Sequence of chain 1.D:
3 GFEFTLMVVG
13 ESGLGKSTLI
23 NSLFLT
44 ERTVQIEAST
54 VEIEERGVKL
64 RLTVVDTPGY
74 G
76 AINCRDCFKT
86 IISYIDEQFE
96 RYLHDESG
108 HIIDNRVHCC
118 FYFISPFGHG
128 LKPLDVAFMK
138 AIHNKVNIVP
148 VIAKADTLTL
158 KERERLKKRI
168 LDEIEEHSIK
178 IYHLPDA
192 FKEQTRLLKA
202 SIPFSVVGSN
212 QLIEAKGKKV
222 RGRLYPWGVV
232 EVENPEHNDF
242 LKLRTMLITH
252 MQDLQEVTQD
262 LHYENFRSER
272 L

Sequence of chain 1.C:
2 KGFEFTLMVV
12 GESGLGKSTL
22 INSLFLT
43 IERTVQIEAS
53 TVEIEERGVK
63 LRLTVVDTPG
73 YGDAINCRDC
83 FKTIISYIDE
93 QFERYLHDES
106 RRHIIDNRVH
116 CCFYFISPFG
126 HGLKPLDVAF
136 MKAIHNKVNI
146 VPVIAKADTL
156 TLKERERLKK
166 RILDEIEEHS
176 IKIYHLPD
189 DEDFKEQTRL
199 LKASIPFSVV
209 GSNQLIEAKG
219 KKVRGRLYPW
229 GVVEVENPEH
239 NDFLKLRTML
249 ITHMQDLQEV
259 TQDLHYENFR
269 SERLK

Binding-site contacts:
Ligand atom C2 contacts residue ARG224 of chain 1.D at 3.2 Å.
Ligand atom O2G contacts residue GLY72 of chain 1.D at 3.1 Å (h-bond).
Ligand atom O2G contacts residue LYS18 of chain 1.D at 2.9 Å (salt-bridge).
Ligand atom C4 contacts residue LYS151 of chain 1.D at 3.5 Å.
Ligand atom O2G contacts residue SER14 of chain 1.D at 3.4 Å.
Ligand atom O1B contacts residue LEU16 of chain 1.D at 3.2 Å (h-bond).
Ligand atom N2 contacts residue ASP153 of chain 1.D at 3.2 Å (salt-bridge).
Ligand atom O1A contacts residue SER19 of chain 1.D at 3.4 Å (h-bond).
Ligand atom O1A contacts residue GLY17 of chain 1.D at 3.1 Å.
Ligand atom N3B contacts residue GLY15 of chain 1.D at 3.1 Å (h-bond).
Ligand atom O1A contacts residue THR20 of chain 1.D at 2.9 Å.
Ligand atom N3 contacts residue ARG224 of chain 1.D at 3.1 Å (salt-bridge).
Ligand atom N1 contacts residue LYS151 of chain 1.D at 3.5 Å.
Ligand atom C2' contacts residue GLU159 of chain 1.C at 3.4 Å.
Ligand atom O4' contacts residue LYS151 of chain 1.D at 2.9 Å (salt-bridge).
Ligand atom O3G contacts residue ARG45 of chain 1.D at 3.1 Å.
Ligand atom O1A contacts residue LYS18 of chain 1.D at 3.5 Å (salt-bridge).
Ligand atom PG contacts residue MG1 of chain 1.K at 3.1 Å.
Ligand atom O2' contacts residue GLU159 of chain 1.C at 2.3 Å (salt-bridge).
Ligand atom N2 contacts residue ARG224 of chain 1.D at 3.1 Å (salt-bridge).
Ligand atom N2 contacts residue THR154 of chain 1.C at 2.9 Å (h-bond).
Ligand atom N7 contacts residue THR20 of chain 1.D at 3.4 Å (h-bond).
Ligand atom O3A contacts residue GLY17 of chain 1.D at 3.2 Å (h-bond).
Ligand atom N7 contacts residue GLY209 of chain 1.D at 3.2 Å (h-bond).
Ligand atom C8 contacts residue THR20 of chain 1.D at 3.4 Å.
Ligand atom O1B contacts residue LYS18 of chain 1.D at 3.0 Å (salt-bridge).
Ligand atom O6 contacts residue VAL208 of chain 1.D at 3.3 Å.
Ligand atom C6 contacts residue LYS151 of chain 1.D at 3.5 Å.
Ligand atom N1 contacts residue ASP153 of chain 1.D at 2.8 Å (salt-bridge).
Ligand atom O2B contacts residue SER19 of chain 1.D at 3.0 Å (h-bond).
Ligand atom O1B contacts residue GLY15 of chain 1.D at 3.5 Å (h-bond).
Ligand atom PB contacts residue MG1 of chain 1.K at 3.3 Å.
Ligand atom O1B contacts residue GLY17 of chain 1.D at 3.2 Å (h-bond).
Ligand atom O6 contacts residue GLY209 of chain 1.D at 3.0 Å (h-bond).
Ligand atom O2B contacts residue MG1 of chain 1.K at 2.1 Å.
Ligand atom N3B contacts residue MG1 of chain 1.K at 3.5 Å.
Ligand atom O1G contacts residue MG1 of chain 1.K at 2.0 Å.
Ligand atom O3G contacts residue SER14 of chain 1.D at 2.7 Å (h-bond).
Ligand atom C2 contacts residue ASP153 of chain 1.D at 3.5 Å.
Ligand atom O1G contacts residue THR46 of chain 1.D at 2.9 Å (h-bond).

The small molecule below binds the protein below.
Small molecule (SMILES): Nc1nc2c(ncn2[C@@H]2O[C@H](CO[P](=O)(O)O[P](=O)(O)NP(=O)(O)O)[C@@H](O)[C@H]2O)c(=O)[nH]1